The small molecule below binds the protein below.
Small molecule (SMILES): CC(=O)N[C@@H]1[C@@H](O)[C@H](O)[C@@H](CO)O[C@H]1O

Sequence of chain 50.E:
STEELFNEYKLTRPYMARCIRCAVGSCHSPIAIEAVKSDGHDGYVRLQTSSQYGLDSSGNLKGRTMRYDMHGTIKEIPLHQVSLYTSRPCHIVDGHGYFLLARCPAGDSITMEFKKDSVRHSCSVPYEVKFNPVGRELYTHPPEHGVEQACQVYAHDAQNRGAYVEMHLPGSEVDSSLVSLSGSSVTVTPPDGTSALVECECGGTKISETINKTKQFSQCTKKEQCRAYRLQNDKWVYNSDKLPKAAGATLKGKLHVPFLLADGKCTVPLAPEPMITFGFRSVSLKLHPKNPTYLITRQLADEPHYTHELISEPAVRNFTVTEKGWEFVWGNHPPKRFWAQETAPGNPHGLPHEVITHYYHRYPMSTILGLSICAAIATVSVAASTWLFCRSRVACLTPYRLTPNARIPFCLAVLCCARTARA

Binding-site contacts:
Ligand atom C5 contacts residue SER284 of chain 50.E at 4.5 Å.
Ligand atom O4 contacts residue ASN318 of chain 50.E at 4.4 Å.
Ligand atom O6 contacts residue SER284 of chain 50.E at 2.9 Å (h-bond).
Ligand atom O6 contacts residue ASN318 of chain 50.E at 3.3 Å.
Ligand atom C6 contacts residue SER284 of chain 50.E at 3.2 Å.
Ligand atom O5 contacts residue SER284 of chain 50.E at 4.4 Å.
Ligand atom C6 contacts residue ASN318 of chain 50.E at 3.3 Å.